Binding-site contacts:
Ligand atom O6P contacts residue HIS242 of chain 1.B at 3.6 Å.
Ligand atom C2 contacts residue TRP183 of chain 1.B at 3.8 Å (hydrophobic).
Ligand atom C7P contacts residue MET154 of chain 1.B at 3.7 Å (hydrophobic).
Ligand atom C4 contacts residue PRO192 of chain 1.B at 3.9 Å (hydrophobic).
Ligand atom O4 contacts residue LEU135 of chain 1.B at 3.7 Å.
Ligand atom C1P contacts residue SER102 of chain 1.B at 3.2 Å.
Ligand atom O2 contacts residue ILE191 of chain 1.B at 3.2 Å.
Ligand atom C3P contacts residue HIS242 of chain 1.B at 3.4 Å.
Ligand atom O2 contacts residue TYR187 of chain 1.B at 3.4 Å (h-bond).
Ligand atom C11 contacts residue ASP31 of chain 1.B at 3.5 Å.
Ligand atom C10 contacts residue GLY32 of chain 1.B at 3.9 Å.
Ligand atom C11 contacts residue PHE243 of chain 1.B at 3.5 Å (hydrophobic).
Ligand atom O4 contacts residue LYS130 of chain 1.B at 3.7 Å.
Ligand atom O10 contacts residue SER102 of chain 1.B at 2.9 Å (h-bond).
Ligand atom C1 contacts residue TRP183 of chain 1.B at 3.6 Å (hydrophobic).
Ligand atom O4 contacts residue LEU132 of chain 1.B at 3.5 Å.
Ligand atom C2 contacts residue PRO188 of chain 1.B at 3.7 Å (hydrophobic).
Ligand atom O2 contacts residue PRO188 of chain 1.B at 3.2 Å.
Ligand atom C11 contacts residue HIS242 of chain 1.B at 3.8 Å.
Ligand atom C3 contacts residue PRO188 of chain 1.B at 3.4 Å (hydrophobic).
Ligand atom O10 contacts residue ASP31 of chain 1.B at 3.8 Å.
Ligand atom C8P contacts residue MET154 of chain 1.B at 3.6 Å (hydrophobic).
Ligand atom O10 contacts residue GLY32 of chain 1.B at 2.7 Å (h-bond).
Ligand atom O4 contacts residue PRO192 of chain 1.B at 4.0 Å.
Ligand atom C3 contacts residue PRO192 of chain 1.B at 3.4 Å (hydrophobic).
Ligand atom C9P contacts residue TRP183 of chain 1.B at 3.3 Å (hydrophobic).
Ligand atom C4P contacts residue VAL158 of chain 1.B at 3.9 Å (hydrophobic).
Ligand atom C1 contacts residue PRO128 of chain 1.B at 3.9 Å (hydrophobic).
Ligand atom C7P contacts residue TRP183 of chain 1.B at 3.5 Å (hydrophobic).
Ligand atom O6P contacts residue MET154 of chain 1.B at 3.5 Å.
Ligand atom C6P contacts residue MET154 of chain 1.B at 3.6 Å (hydrophobic).
Ligand atom C4 contacts residue LEU135 of chain 1.B at 3.8 Å (hydrophobic).
Ligand atom C10 contacts residue SER102 of chain 1.B at 3.4 Å.
Ligand atom C8P contacts residue TRP183 of chain 1.B at 3.8 Å (hydrophobic).
Ligand atom C5P contacts residue LEU135 of chain 1.B at 3.9 Å (hydrophobic).
Ligand atom C5 contacts residue LEU135 of chain 1.B at 3.5 Å (hydrophobic).
Ligand atom C6 contacts residue PRO128 of chain 1.B at 3.8 Å (hydrophobic).
Ligand atom O2 contacts residue PRO192 of chain 1.B at 3.8 Å.
Ligand atom C10 contacts residue HIS242 of chain 1.B at 4.0 Å.
Ligand atom C5 contacts residue PRO128 of chain 1.B at 4.0 Å (hydrophobic).

Sequence of chain 1.B:
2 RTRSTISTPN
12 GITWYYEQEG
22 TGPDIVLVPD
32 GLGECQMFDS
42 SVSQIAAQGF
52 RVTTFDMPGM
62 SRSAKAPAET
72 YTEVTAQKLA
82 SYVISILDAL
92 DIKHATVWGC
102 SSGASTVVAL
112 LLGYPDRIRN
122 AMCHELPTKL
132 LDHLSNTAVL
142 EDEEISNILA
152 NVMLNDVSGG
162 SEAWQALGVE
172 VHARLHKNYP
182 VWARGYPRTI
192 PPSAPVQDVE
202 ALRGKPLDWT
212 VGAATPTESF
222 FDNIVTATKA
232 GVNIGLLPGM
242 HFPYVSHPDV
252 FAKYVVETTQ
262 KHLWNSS

This small molecule binds to this protein.
Small molecule (SMILES): C[C@H](O)CCCC(=O)CCC/C=C/c1cc(O)cc(O)c1